This small molecule binds to this protein.
Small molecule (SMILES): CC(=O)N[C@@H]1[C@@H](O)[C@H](O)[C@@H](CO)O[C@H]1O

Sequence of chain 1.B:
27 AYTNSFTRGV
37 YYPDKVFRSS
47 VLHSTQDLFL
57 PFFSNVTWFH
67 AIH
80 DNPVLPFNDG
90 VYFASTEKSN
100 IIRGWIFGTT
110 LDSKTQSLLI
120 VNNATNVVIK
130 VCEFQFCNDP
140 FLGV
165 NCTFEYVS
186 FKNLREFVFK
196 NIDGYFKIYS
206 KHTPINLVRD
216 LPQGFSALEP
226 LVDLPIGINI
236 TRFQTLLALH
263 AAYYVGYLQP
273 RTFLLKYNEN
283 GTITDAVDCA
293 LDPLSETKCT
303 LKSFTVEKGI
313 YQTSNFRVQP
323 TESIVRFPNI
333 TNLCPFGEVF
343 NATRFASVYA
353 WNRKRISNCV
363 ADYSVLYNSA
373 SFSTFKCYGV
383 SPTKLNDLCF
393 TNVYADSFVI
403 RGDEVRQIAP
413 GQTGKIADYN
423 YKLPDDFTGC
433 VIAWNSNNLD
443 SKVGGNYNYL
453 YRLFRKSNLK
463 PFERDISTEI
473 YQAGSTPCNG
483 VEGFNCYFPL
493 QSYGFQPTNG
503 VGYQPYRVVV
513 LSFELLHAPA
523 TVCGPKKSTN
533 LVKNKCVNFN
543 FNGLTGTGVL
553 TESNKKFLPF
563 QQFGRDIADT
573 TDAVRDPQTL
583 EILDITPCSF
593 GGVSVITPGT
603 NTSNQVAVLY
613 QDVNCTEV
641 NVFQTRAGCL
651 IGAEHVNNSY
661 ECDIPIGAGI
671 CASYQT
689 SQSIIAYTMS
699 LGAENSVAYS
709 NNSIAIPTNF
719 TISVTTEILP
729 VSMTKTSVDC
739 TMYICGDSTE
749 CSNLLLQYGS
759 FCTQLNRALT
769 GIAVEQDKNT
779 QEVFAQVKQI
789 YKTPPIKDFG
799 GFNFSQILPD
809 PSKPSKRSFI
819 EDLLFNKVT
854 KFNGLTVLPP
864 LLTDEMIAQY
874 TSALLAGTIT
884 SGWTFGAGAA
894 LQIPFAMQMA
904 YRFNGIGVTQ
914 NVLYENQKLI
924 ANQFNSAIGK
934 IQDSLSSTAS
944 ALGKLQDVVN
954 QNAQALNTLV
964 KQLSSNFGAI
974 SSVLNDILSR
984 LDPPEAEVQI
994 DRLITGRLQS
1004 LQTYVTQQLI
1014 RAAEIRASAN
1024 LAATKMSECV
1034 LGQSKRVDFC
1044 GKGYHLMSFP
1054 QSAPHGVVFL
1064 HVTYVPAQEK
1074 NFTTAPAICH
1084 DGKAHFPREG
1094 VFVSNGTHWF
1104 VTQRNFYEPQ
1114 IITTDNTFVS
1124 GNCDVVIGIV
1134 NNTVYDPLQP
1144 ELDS

Binding-site contacts:
Ligand atom C8 contacts residue ASN61 of chain 1.B at 4.3 Å.
Ligand atom O6 contacts residue TYR28 of chain 1.B at 4.2 Å.
Ligand atom C1 contacts residue ASN61 of chain 1.B at 1.4 Å.
Ligand atom O5 contacts residue ASN61 of chain 1.B at 2.4 Å (h-bond).
Ligand atom C2 contacts residue ASN61 of chain 1.B at 2.4 Å.
Ligand atom C4 contacts residue ASN61 of chain 1.B at 4.2 Å.
Ligand atom C3 contacts residue ASN61 of chain 1.B at 3.8 Å.
Ligand atom N2 contacts residue ASN61 of chain 1.B at 2.9 Å (h-bond).
Ligand atom O7 contacts residue ASN61 of chain 1.B at 3.0 Å (h-bond).
Ligand atom C5 contacts residue ASN61 of chain 1.B at 3.7 Å.
Ligand atom C7 contacts residue ASN61 of chain 1.B at 3.1 Å.